Sequence of chain 1.B:
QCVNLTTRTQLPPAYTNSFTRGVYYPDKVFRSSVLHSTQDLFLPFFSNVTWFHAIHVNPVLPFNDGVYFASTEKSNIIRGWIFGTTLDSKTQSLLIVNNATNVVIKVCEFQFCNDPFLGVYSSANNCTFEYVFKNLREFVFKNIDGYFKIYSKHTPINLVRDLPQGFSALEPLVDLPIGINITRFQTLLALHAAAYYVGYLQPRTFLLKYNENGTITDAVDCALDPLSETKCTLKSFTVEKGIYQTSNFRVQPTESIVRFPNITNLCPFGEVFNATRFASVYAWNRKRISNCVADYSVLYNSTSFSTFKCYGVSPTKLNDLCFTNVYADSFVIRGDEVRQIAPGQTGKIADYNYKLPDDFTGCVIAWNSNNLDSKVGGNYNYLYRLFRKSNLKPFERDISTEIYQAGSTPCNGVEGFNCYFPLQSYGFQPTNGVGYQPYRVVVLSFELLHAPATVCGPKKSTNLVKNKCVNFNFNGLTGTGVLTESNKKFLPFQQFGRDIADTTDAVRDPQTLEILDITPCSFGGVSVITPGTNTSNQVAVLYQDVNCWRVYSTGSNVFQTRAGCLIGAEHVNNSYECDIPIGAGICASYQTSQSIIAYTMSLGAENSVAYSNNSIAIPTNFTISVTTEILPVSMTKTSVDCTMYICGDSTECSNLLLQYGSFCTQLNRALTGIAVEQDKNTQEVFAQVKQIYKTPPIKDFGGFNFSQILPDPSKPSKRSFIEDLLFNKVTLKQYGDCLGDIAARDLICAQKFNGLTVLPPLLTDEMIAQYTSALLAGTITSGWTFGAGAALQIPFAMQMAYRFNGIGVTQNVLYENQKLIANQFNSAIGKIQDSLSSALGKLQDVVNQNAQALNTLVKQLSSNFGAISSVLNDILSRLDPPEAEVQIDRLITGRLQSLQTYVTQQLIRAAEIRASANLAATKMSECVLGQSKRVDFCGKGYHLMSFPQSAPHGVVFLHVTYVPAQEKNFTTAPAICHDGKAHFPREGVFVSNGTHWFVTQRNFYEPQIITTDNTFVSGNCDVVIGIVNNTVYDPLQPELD

A protein and the small-molecule ligand that binds it are described below.
Small molecule (SMILES): CC(=O)N[C@@H]1[C@@H](O)[C@H](O)[C@@H](CO)O[C@H]1O

Binding-site contacts:
Ligand atom C4 contacts residue ASN282 of chain 1.B at 4.2 Å.
Ligand atom C3 contacts residue ASN282 of chain 1.B at 3.7 Å.
Ligand atom C2 contacts residue ASN282 of chain 1.B at 2.4 Å.
Ligand atom C7 contacts residue ASN282 of chain 1.B at 3.4 Å.
Ligand atom C1 contacts residue ASN282 of chain 1.B at 1.4 Å.
Ligand atom C7 contacts residue ASN280 of chain 1.B at 4.0 Å.
Ligand atom C8 contacts residue ASN280 of chain 1.B at 3.4 Å.
Ligand atom O7 contacts residue GLU281 of chain 1.B at 2.8 Å (salt-bridge).
Ligand atom C8 contacts residue GLU281 of chain 1.B at 3.8 Å.
Ligand atom C7 contacts residue GLU281 of chain 1.B at 3.6 Å.
Ligand atom C5 contacts residue ASN282 of chain 1.B at 3.6 Å.
Ligand atom N2 contacts residue ASN280 of chain 1.B at 4.2 Å.
Ligand atom N2 contacts residue ASN282 of chain 1.B at 2.9 Å (h-bond).
Ligand atom O5 contacts residue ASN282 of chain 1.B at 2.4 Å (h-bond).
Ligand atom O7 contacts residue ASN282 of chain 1.B at 3.6 Å.